Binding-site contacts:
Ligand atom CE1 contacts residue LEU190 of chain 1.A at 3.6 Å (hydrophobic).
Ligand atom CG contacts residue LEU22 of chain 1.A at 3.4 Å (hydrophobic).
Ligand atom O contacts residue TYR53 of chain 1.A at 2.5 Å (h-bond).
Ligand atom OXT contacts residue ALA76 of chain 1.A at 2.6 Å (h-bond).
Ligand atom CD2 contacts residue ARG49 of chain 1.A at 3.6 Å.
Ligand atom CB contacts residue TYR53 of chain 1.A at 3.5 Å (hydrophobic).
Ligand atom C27 contacts residue ALA332 of chain 1.A at 3.4 Å (hydrophobic).
Ligand atom CD1 contacts residue LEU22 of chain 1.A at 3.5 Å (hydrophobic).
Ligand atom C contacts residue ALA76 of chain 1.A at 3.7 Å (hydrophobic).
Ligand atom CZ contacts residue PRO27 of chain 1.A at 3.5 Å (hydrophobic).
Ligand atom C28 contacts residue LEU439 of chain 1.A at 3.3 Å (hydrophobic).
Ligand atom CE1 contacts residue ARG49 of chain 1.A at 3.5 Å.
Ligand atom CZ contacts residue LEU190 of chain 1.A at 3.4 Å (hydrophobic).
Ligand atom O contacts residue ARG49 of chain 1.A at 2.6 Å (salt-bridge).
Ligand atom OXT contacts residue LEU190 of chain 1.A at 3.7 Å.
Ligand atom C contacts residue SER74 of chain 1.A at 3.5 Å.
Ligand atom CZ contacts residue ALA46 of chain 1.A at 3.5 Å (hydrophobic).
Ligand atom O26 contacts residue ALA332 of chain 1.A at 3.3 Å.
Ligand atom CZ contacts residue ARG49 of chain 1.A at 3.4 Å.
Ligand atom N34 contacts residue ALA330 of chain 1.A at 3.5 Å.
Ligand atom C33 contacts residue HEM1 of chain 1.E at 3.6 Å.
Ligand atom CD2 contacts residue LEU22 of chain 1.A at 3.6 Å (hydrophobic).
Ligand atom CA contacts residue TYR53 of chain 1.A at 3.5 Å (hydrophobic).
Ligand atom C01 contacts residue ALA76 of chain 1.A at 3.6 Å (hydrophobic).
Ligand atom C33 contacts residue ALA330 of chain 1.A at 3.7 Å (hydrophobic).
Ligand atom O26 contacts residue MET356 of chain 1.A at 3.3 Å.
Ligand atom CD1 contacts residue ARG49 of chain 1.A at 3.7 Å.
Ligand atom CE2 contacts residue PRO27 of chain 1.A at 3.6 Å (hydrophobic).
Ligand atom CD2 contacts residue TYR53 of chain 1.A at 3.3 Å (hydrophobic).
Ligand atom O contacts residue GLN75 of chain 1.A at 2.8 Å (h-bond).
Ligand atom CE2 contacts residue ARG49 of chain 1.A at 3.5 Å.
Ligand atom C contacts residue GLN75 of chain 1.A at 3.4 Å.
Ligand atom C contacts residue TYR53 of chain 1.A at 3.6 Å (hydrophobic).
Ligand atom O contacts residue SER74 of chain 1.A at 3.5 Å.
Ligand atom OXT contacts residue GLN75 of chain 1.A at 3.2 Å (h-bond).
Ligand atom O contacts residue MET356 of chain 1.A at 3.5 Å.
Ligand atom CE2 contacts residue PHE44 of chain 1.A at 3.6 Å (hydrophobic).
Ligand atom CB contacts residue VAL28 of chain 1.A at 3.4 Å (hydrophobic).
Ligand atom OXT contacts residue SER74 of chain 1.A at 3.4 Å.
Ligand atom CE1 contacts residue PRO27 of chain 1.A at 3.5 Å (hydrophobic).

Sequence of chain 1.A:
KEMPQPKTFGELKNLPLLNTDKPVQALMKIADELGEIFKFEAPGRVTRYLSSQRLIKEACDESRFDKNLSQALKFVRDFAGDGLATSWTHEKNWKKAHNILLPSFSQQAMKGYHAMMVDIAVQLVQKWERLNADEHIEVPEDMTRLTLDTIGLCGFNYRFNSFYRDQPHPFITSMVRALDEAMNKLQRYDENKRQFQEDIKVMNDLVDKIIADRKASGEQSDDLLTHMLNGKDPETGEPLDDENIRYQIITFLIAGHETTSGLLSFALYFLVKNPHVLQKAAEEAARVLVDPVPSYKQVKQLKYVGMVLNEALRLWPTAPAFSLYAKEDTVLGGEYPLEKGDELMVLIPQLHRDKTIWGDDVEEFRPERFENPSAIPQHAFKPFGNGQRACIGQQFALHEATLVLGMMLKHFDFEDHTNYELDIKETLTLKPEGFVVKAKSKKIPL

A protein and the small-molecule ligand that binds it are described below.
Small molecule (SMILES): O=C(CCCCCn1ccnc1)N[C@@H](Cc1ccccc1)C(=O)N[C@@H](Cc1ccccc1)C(=O)O